Sequence of chain 1.A:
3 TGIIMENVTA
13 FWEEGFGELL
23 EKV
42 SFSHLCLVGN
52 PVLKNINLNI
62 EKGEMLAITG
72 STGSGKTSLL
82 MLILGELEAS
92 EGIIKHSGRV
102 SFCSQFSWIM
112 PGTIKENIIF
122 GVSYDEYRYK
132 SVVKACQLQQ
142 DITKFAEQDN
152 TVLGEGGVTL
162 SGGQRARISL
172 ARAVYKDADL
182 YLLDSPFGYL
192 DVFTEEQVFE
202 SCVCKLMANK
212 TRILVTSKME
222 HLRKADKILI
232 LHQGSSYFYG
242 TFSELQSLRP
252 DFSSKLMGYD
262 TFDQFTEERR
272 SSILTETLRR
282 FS

Binding-site contacts:
Ligand atom O2A contacts residue GLY76 of chain 1.B at 3.2 Å.
Ligand atom N3 contacts residue PHE43 of chain 1.B at 3.7 Å.
Ligand atom O1G contacts residue THR73 of chain 1.B at 3.3 Å.
Ligand atom N3 contacts residue VAL41 of chain 1.B at 3.3 Å.
Ligand atom O1B contacts residue GLY74 of chain 1.B at 3.5 Å (h-bond).
Ligand atom O3A contacts residue GLY74 of chain 1.B at 3.4 Å.
Ligand atom O3' contacts residue GLY74 of chain 1.B at 2.3 Å (h-bond).
Ligand atom PB contacts residue MG1 of chain 1.H at 3.5 Å.
Ligand atom O1G contacts residue GLY74 of chain 1.B at 3.2 Å (h-bond).
Ligand atom C3' contacts residue GLY74 of chain 1.B at 3.5 Å.
Ligand atom C5' contacts residue VAL53 of chain 1.B at 3.8 Å (hydrophobic).
Ligand atom O1B contacts residue GLY76 of chain 1.B at 3.0 Å (h-bond).
Ligand atom N3B contacts residue GLY74 of chain 1.B at 3.0 Å (h-bond).
Ligand atom C8 contacts residue LEU22 of chain 1.B at 3.8 Å (hydrophobic).
Ligand atom O2A contacts residue LYS77 of chain 1.B at 3.8 Å.
Ligand atom O3A contacts residue LYS77 of chain 1.B at 3.7 Å.
Ligand atom O1B contacts residue SER75 of chain 1.B at 2.9 Å (h-bond).
Ligand atom PG contacts residue MG1 of chain 1.H at 3.5 Å.
Ligand atom PG contacts residue LYS77 of chain 1.B at 3.8 Å.
Ligand atom PB contacts residue GLY74 of chain 1.B at 3.7 Å.
Ligand atom C2 contacts residue VAL41 of chain 1.B at 3.5 Å (hydrophobic).
Ligand atom O1G contacts residue LYS77 of chain 1.B at 2.8 Å (salt-bridge).
Ligand atom O3A contacts residue GLY76 of chain 1.B at 3.1 Å (h-bond).
Ligand atom O2G contacts residue GLN106 of chain 1.B at 3.3 Å (h-bond).
Ligand atom O2B contacts residue THR78 of chain 1.B at 2.8 Å (h-bond).
Ligand atom O2G contacts residue MG1 of chain 1.H at 2.2 Å.
Ligand atom PB contacts residue GLY76 of chain 1.B at 3.8 Å.
Ligand atom PB contacts residue LYS77 of chain 1.B at 3.6 Å.
Ligand atom O4' contacts residue TRP14 of chain 1.B at 3.7 Å.
Ligand atom O2A contacts residue THR78 of chain 1.B at 3.6 Å.
Ligand atom O2' contacts residue MET111 of chain 1.A at 2.8 Å.
Ligand atom O3A contacts residue SER75 of chain 1.B at 3.8 Å.
Ligand atom O1A contacts residue THR78 of chain 1.B at 3.8 Å.
Ligand atom PG contacts residue GLY74 of chain 1.B at 3.6 Å.
Ligand atom O2B contacts residue LYS77 of chain 1.B at 3.5 Å (salt-bridge).
Ligand atom O2A contacts residue SER79 of chain 1.B at 2.8 Å (h-bond).
Ligand atom N3B contacts residue MG1 of chain 1.H at 3.7 Å.
Ligand atom O2B contacts residue MG1 of chain 1.H at 2.2 Å.
Ligand atom O4' contacts residue LEU22 of chain 1.B at 3.8 Å.
Ligand atom O1B contacts residue LYS77 of chain 1.B at 2.8 Å (salt-bridge).

Sequence of chain 1.B:
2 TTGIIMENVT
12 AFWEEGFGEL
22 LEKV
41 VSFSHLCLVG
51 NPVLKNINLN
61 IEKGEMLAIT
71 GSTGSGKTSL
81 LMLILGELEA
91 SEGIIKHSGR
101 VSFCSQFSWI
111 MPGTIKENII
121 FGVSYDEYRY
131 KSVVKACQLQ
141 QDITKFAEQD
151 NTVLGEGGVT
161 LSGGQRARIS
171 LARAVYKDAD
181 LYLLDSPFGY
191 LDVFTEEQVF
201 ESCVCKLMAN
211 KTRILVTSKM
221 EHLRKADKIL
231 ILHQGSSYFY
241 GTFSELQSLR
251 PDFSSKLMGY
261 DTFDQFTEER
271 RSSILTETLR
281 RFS

A small-molecule ligand and the protein it binds are described below.
Small molecule (SMILES): Nc1ncnc2c1ncn2[C@@H]1O[C@H](CO[P](=O)(O)O[P](=O)(O)NP(=O)(O)O)[C@@H](O)[C@H]1O